This protein binds this small molecule.
Small molecule (SMILES): CC(C)[C@H](NC(=O)[C@@H](NC(=O)[C@H](C)NC(=O)[C@@H]1CCCN1C(=O)[C@@H](N)Cc1ccccc1)[C@@H](C)OP(=O)(O)O)C(=O)O

Sequence of chain 1.A:
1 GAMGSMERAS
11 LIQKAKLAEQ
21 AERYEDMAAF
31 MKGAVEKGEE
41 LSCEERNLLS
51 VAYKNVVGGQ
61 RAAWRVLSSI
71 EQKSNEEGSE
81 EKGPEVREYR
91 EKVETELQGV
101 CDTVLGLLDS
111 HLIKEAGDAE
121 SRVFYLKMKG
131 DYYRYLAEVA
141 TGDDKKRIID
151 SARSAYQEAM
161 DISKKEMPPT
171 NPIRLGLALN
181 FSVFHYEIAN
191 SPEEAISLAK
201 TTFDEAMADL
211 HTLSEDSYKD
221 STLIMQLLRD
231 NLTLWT

Binding-site contacts:
Ligand atom CG1 contacts residue S1R1 of chain 1.C at 3.7 Å.
Ligand atom C contacts residue ASN180 of chain 1.A at 3.6 Å.
Ligand atom O contacts residue ASN180 of chain 1.A at 2.9 Å (h-bond).
Ligand atom O3P contacts residue ARG134 of chain 1.A at 2.8 Å (salt-bridge).
Ligand atom OXT contacts residue S1R1 of chain 1.C at 3.5 Å.
Ligand atom N contacts residue ASN180 of chain 1.A at 3.0 Å (h-bond).
Ligand atom C contacts residue ASN231 of chain 1.A at 3.9 Å.
Ligand atom CA contacts residue ASN231 of chain 1.A at 3.8 Å.
Ligand atom CB contacts residue ASN231 of chain 1.A at 3.6 Å.
Ligand atom CG2 contacts residue ARG134 of chain 1.A at 3.7 Å.
Ligand atom CB contacts residue TRP235 of chain 1.A at 3.8 Å (hydrophobic).
Ligand atom CG1 contacts residue GLY176 of chain 1.A at 3.5 Å.
Ligand atom O contacts residue VAL183 of chain 1.A at 3.5 Å.
Ligand atom C contacts residue LYS127 of chain 1.A at 3.8 Å.
Ligand atom P contacts residue ARG61 of chain 1.A at 3.7 Å.
Ligand atom CG2 contacts residue S1R1 of chain 1.C at 3.7 Å.
Ligand atom CB contacts residue ASN180 of chain 1.A at 3.3 Å.
Ligand atom O3P contacts residue TYR135 of chain 1.A at 2.6 Å (h-bond).
Ligand atom O contacts residue LYS127 of chain 1.A at 2.8 Å (salt-bridge).
Ligand atom OXT contacts residue LYS54 of chain 1.A at 3.6 Å.
Ligand atom N contacts residue ASN231 of chain 1.A at 2.9 Å (h-bond).
Ligand atom O1P contacts residue ARG61 of chain 1.A at 3.0 Å (salt-bridge).
Ligand atom P contacts residue ARG134 of chain 1.A at 3.7 Å.
Ligand atom P contacts residue LYS54 of chain 1.A at 3.8 Å.
Ligand atom CG contacts residue VAL183 of chain 1.A at 3.8 Å (hydrophobic).
Ligand atom P contacts residue TYR135 of chain 1.A at 3.8 Å.
Ligand atom O3P contacts residue LYS54 of chain 1.A at 2.8 Å (salt-bridge).
Ligand atom O1P contacts residue ARG134 of chain 1.A at 2.8 Å (salt-bridge).
Ligand atom C contacts residue ASN231 of chain 1.A at 3.7 Å.
Ligand atom CG2 contacts residue VAL183 of chain 1.A at 3.7 Å (hydrophobic).
Ligand atom CA contacts residue LEU179 of chain 1.A at 3.8 Å (hydrophobic).
Ligand atom CB contacts residue ASN231 of chain 1.A at 3.7 Å.
Ligand atom CG2 contacts residue ASN180 of chain 1.A at 3.7 Å.
Ligand atom O contacts residue LYS54 of chain 1.A at 2.9 Å (salt-bridge).
Ligand atom CA contacts residue ASN231 of chain 1.A at 3.6 Å.
Ligand atom C contacts residue LYS54 of chain 1.A at 3.3 Å.
Ligand atom O2P contacts residue ARG61 of chain 1.A at 3.0 Å (salt-bridge).
Ligand atom CA contacts residue ASN180 of chain 1.A at 3.3 Å.
Ligand atom O contacts residue ASN231 of chain 1.A at 3.0 Å (h-bond).
Ligand atom O contacts residue LEU179 of chain 1.A at 3.5 Å.